Sequence of chain 1.H:
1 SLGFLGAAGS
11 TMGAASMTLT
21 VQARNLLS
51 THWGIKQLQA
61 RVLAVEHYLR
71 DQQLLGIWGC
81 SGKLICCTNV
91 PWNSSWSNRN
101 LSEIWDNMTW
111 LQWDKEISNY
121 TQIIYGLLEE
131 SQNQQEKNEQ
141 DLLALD

Binding-site contacts:
Ligand atom C3 contacts residue ASN93 of chain 1.H at 3.9 Å.
Ligand atom C1 contacts residue SER95 of chain 1.H at 3.5 Å.
Ligand atom C8 contacts residue ASN93 of chain 1.H at 4.3 Å.
Ligand atom C4 contacts residue ASN93 of chain 1.H at 4.3 Å.
Ligand atom C7 contacts residue ASN93 of chain 1.H at 3.2 Å.
Ligand atom C1 contacts residue ASN93 of chain 1.H at 1.5 Å.
Ligand atom O7 contacts residue ASN93 of chain 1.H at 3.1 Å (h-bond).
Ligand atom C2 contacts residue ASN93 of chain 1.H at 2.5 Å.
Ligand atom O5 contacts residue ASN93 of chain 1.H at 2.5 Å (h-bond).
Ligand atom C5 contacts residue ASN93 of chain 1.H at 3.8 Å.
Ligand atom O5 contacts residue SER95 of chain 1.H at 3.2 Å (h-bond).
Ligand atom N2 contacts residue ASN93 of chain 1.H at 2.9 Å (h-bond).
Ligand atom C5 contacts residue SER95 of chain 1.H at 4.3 Å.

The small molecule below binds the protein below.
Small molecule (SMILES): CC(=O)N[C@@H]1[C@@H](O)[C@H](O)[C@@H](CO)O[C@H]1O